A small-molecule ligand and the protein it binds are described below.
Small molecule (SMILES): COC1CCC2(CC1)Cc1ccc(-c3cncc(C)c3)cc1[C@@]21COC(N)=N1

Binding-site contacts:
Ligand atom C19 contacts residue TRP137 of chain 1.A at 3.9 Å (hydrophobic).
Ligand atom C6 contacts residue GLN73 of chain 1.A at 3.8 Å.
Ligand atom C13 contacts residue TYR132 of chain 1.A at 3.8 Å (hydrophobic).
Ligand atom C4 contacts residue GLY291 of chain 1.A at 3.1 Å.
Ligand atom C15 contacts residue SER96 of chain 1.A at 3.9 Å.
Ligand atom C14 contacts residue TYR132 of chain 1.A at 4.0 Å (hydrophobic).
Ligand atom N26 contacts residue ASP93 of chain 1.A at 3.0 Å (salt-bridge).
Ligand atom C17 contacts residue ASP93 of chain 1.A at 3.6 Å.
Ligand atom N24 contacts residue GLY72 of chain 1.A at 4.0 Å.
Ligand atom N25 contacts residue ASP93 of chain 1.A at 2.8 Å (salt-bridge).
Ligand atom C1 contacts residue PHE169 of chain 1.A at 4.0 Å (hydrophobic).
Ligand atom C23 contacts residue ASN98 of chain 1.A at 3.7 Å.
Ligand atom C23 contacts residue VAL130 of chain 1.A at 4.0 Å (hydrophobic).
Ligand atom C3 contacts residue GLY291 of chain 1.A at 3.7 Å.
Ligand atom C17 contacts residue ILE179 of chain 1.A at 3.8 Å (hydrophobic).
Ligand atom O28 contacts residue VAL130 of chain 1.A at 3.6 Å.
Ligand atom C1 contacts residue ILE179 of chain 1.A at 4.0 Å (hydrophobic).
Ligand atom C23 contacts residue TRP137 of chain 1.A at 3.8 Å (hydrophobic).
Ligand atom N24 contacts residue ILE171 of chain 1.A at 3.4 Å.
Ligand atom C22 contacts residue GLY291 of chain 1.A at 3.4 Å.
Ligand atom C6 contacts residue GLY72 of chain 1.A at 3.5 Å.
Ligand atom C9 contacts residue ILE179 of chain 1.A at 3.7 Å (hydrophobic).
Ligand atom O28 contacts residue TRP137 of chain 1.A at 2.9 Å (h-bond).
Ligand atom N26 contacts residue GLY291 of chain 1.A at 3.8 Å.
Ligand atom C22 contacts residue GLY74 of chain 1.A at 3.6 Å.
Ligand atom C12 contacts residue ASP289 of chain 1.A at 4.0 Å.
Ligand atom C12 contacts residue GLY291 of chain 1.A at 3.9 Å.
Ligand atom C17 contacts residue SER96 of chain 1.A at 3.8 Å.
Ligand atom C11 contacts residue GLY291 of chain 1.A at 3.5 Å.
Ligand atom C4 contacts residue LEU91 of chain 1.A at 3.8 Å (hydrophobic).
Ligand atom C5 contacts residue ILE171 of chain 1.A at 3.9 Å (hydrophobic).
Ligand atom N26 contacts residue ASP289 of chain 1.A at 2.8 Å (salt-bridge).
Ligand atom C16 contacts residue TYR132 of chain 1.A at 4.0 Å (hydrophobic).
Ligand atom C19 contacts residue SER96 of chain 1.A at 4.0 Å.
Ligand atom C2 contacts residue ILE179 of chain 1.A at 3.5 Å (hydrophobic).
Ligand atom C15 contacts residue TRP137 of chain 1.A at 3.9 Å (hydrophobic).
Ligand atom C13 contacts residue PHE169 of chain 1.A at 3.8 Å (hydrophobic).
Ligand atom C22 contacts residue THR293 of chain 1.A at 4.0 Å.
Ligand atom C2 contacts residue PHE169 of chain 1.A at 3.9 Å (hydrophobic).
Ligand atom C12 contacts residue ASP93 of chain 1.A at 3.5 Å.

Sequence of chain 1.A:
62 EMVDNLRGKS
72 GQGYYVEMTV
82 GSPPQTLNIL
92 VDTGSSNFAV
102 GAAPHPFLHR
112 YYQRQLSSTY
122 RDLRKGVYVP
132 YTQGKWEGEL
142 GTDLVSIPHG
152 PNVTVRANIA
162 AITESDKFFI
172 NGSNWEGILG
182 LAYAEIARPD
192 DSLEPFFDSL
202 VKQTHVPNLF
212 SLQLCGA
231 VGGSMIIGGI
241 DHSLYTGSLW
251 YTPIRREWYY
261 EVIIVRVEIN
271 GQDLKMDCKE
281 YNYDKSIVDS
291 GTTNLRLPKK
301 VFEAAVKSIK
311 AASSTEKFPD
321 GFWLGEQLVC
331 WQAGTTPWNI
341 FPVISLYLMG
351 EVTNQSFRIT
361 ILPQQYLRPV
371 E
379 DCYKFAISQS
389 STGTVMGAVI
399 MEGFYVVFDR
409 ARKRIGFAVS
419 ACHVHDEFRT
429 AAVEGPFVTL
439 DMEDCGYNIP